A protein and the small-molecule ligand that binds it are described below.
Small molecule (SMILES): OC[C@H]1O[C@H](O)[C@H](O)[C@@H](O)[C@@H]1O

Binding-site contacts:
Ligand atom C5 contacts residue SER324 of chain 1.R at 2.8 Å.
Ligand atom C6 contacts residue GLY323 of chain 1.R at 4.3 Å.
Ligand atom O6 contacts residue ALA315 of chain 1.R at 3.6 Å.
Ligand atom C4 contacts residue ASP321 of chain 1.R at 3.8 Å.
Ligand atom C3 contacts residue SER319 of chain 1.R at 4.2 Å.
Ligand atom C4 contacts residue SER324 of chain 1.R at 3.5 Å.
Ligand atom C6 contacts residue SER324 of chain 1.R at 4.2 Å.
Ligand atom O5 contacts residue ALA315 of chain 1.R at 3.6 Å.
Ligand atom O6 contacts residue SER324 of chain 1.R at 4.2 Å.
Ligand atom C1 contacts residue SER319 of chain 1.R at 4.2 Å.
Ligand atom O5 contacts residue THR316 of chain 1.R at 4.3 Å.
Ligand atom O3 contacts residue SER324 of chain 1.R at 4.4 Å.
Ligand atom O5 contacts residue SER324 of chain 1.R at 2.3 Å (h-bond).
Ligand atom O4 contacts residue ASP321 of chain 1.R at 3.2 Å (salt-bridge).
Ligand atom C2 contacts residue ASP317 of chain 1.R at 3.6 Å.
Ligand atom C6 contacts residue ASP321 of chain 1.R at 4.3 Å.
Ligand atom O2 contacts residue GLN210 of chain 1.R at 3.6 Å (h-bond).
Ligand atom C2 contacts residue SER324 of chain 1.R at 2.5 Å.
Ligand atom C3 contacts residue SER324 of chain 1.R at 3.0 Å.
Ligand atom C1 contacts residue ALA315 of chain 1.R at 4.2 Å (hydrophobic).
Ligand atom O2 contacts residue SER319 of chain 1.R at 2.8 Å (h-bond).
Ligand atom C1 contacts residue ASP317 of chain 1.R at 3.4 Å.
Ligand atom C5 contacts residue ASP321 of chain 1.R at 3.6 Å.
Ligand atom C2 contacts residue SER319 of chain 1.R at 3.9 Å.
Ligand atom C1 contacts residue SER324 of chain 1.R at 1.4 Å.
Ligand atom C1 contacts residue THR316 of chain 1.R at 4.4 Å.
Ligand atom O2 contacts residue ASP317 of chain 1.R at 2.8 Å (salt-bridge).
Ligand atom C3 contacts residue ASP321 of chain 1.R at 3.9 Å.
Ligand atom O5 contacts residue GLY323 of chain 1.R at 4.3 Å.
Ligand atom O2 contacts residue SER324 of chain 1.R at 2.9 Å (h-bond).
Ligand atom C5 contacts residue GLY323 of chain 1.R at 4.1 Å.
Ligand atom O6 contacts residue GLY323 of chain 1.R at 3.2 Å (h-bond).

Sequence of chain 1.R:
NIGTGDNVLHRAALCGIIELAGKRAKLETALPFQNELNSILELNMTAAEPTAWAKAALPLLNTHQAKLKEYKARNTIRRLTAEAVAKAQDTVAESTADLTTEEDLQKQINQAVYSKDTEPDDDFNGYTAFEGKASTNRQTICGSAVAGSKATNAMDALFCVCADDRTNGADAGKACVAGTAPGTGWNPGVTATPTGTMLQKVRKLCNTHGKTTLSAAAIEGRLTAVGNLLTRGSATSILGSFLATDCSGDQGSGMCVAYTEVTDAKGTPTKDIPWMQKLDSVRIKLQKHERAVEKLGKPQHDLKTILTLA